Sequence of chain 1.B:
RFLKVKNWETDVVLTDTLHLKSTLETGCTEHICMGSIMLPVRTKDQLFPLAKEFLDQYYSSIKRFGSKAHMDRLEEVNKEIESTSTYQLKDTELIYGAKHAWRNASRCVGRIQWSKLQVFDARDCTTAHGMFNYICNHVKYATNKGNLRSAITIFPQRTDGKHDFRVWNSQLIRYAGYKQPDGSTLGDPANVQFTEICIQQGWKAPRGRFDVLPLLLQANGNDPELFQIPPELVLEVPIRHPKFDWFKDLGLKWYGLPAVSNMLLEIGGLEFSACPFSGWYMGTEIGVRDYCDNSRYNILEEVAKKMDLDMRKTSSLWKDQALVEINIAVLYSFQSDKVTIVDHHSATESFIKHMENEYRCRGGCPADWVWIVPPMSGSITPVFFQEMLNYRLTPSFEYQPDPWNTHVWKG

The protein below binds the small molecule below.
Small molecule (SMILES): COc1cc(N)nc(CCc2cc(CCN(C)C)cc(F)c2F)c1

Binding-site contacts:
Ligand atom C16 contacts residue HEM1 of chain 1.J at 3.0 Å.
Ligand atom C06 contacts residue HEM1 of chain 1.J at 3.6 Å.
Ligand atom C17 contacts residue HEM1 of chain 1.J at 3.4 Å.
Ligand atom O07 contacts residue PRO269 of chain 1.B at 3.7 Å.
Ligand atom O07 contacts residue SER289 of chain 1.B at 3.7 Å.
Ligand atom C03 contacts residue TRP291 of chain 1.B at 3.5 Å (hydrophobic).
Ligand atom C08 contacts residue GLY290 of chain 1.B at 3.8 Å.
Ligand atom N02 contacts residue HEM1 of chain 1.J at 3.5 Å.
Ligand atom C03 contacts residue PRO269 of chain 1.B at 3.7 Å (hydrophobic).
Ligand atom F12 contacts residue PRO269 of chain 1.B at 3.6 Å.
Ligand atom C06 contacts residue GLU296 of chain 1.B at 3.7 Å.
Ligand atom N02 contacts residue TYR292 of chain 1.B at 3.6 Å.
Ligand atom C02 contacts residue HEM1 of chain 1.J at 3.4 Å.
Ligand atom N02 contacts residue TRP291 of chain 1.B at 2.8 Å (h-bond).
Ligand atom C09 contacts residue GLU296 of chain 1.B at 3.7 Å.
Ligand atom C03 contacts residue HEM1 of chain 1.J at 3.4 Å.
Ligand atom C04 contacts residue HEM1 of chain 1.J at 3.6 Å.
Ligand atom C09 contacts residue HEM1 of chain 1.J at 3.4 Å.
Ligand atom F12 contacts residue VAL271 of chain 1.B at 3.6 Å.
Ligand atom O07 contacts residue GLY290 of chain 1.B at 3.1 Å (h-bond).
Ligand atom N01 contacts residue HEM1 of chain 1.J at 3.5 Å.
Ligand atom F13 contacts residue TYR292 of chain 1.B at 2.8 Å.
Ligand atom C15 contacts residue GLU296 of chain 1.B at 3.8 Å.
Ligand atom C02 contacts residue TRP291 of chain 1.B at 3.6 Å (hydrophobic).
Ligand atom C02 contacts residue GLU296 of chain 1.B at 3.3 Å.
Ligand atom F13 contacts residue GLN182 of chain 1.B at 2.9 Å.
Ligand atom C16 contacts residue GLU296 of chain 1.B at 3.5 Å.
Ligand atom N02 contacts residue GLU296 of chain 1.B at 2.5 Å (salt-bridge).
Ligand atom C21 contacts residue ARG307 of chain 1.B at 3.2 Å.
Ligand atom C11 contacts residue GLU296 of chain 1.B at 3.7 Å.
Ligand atom C14 contacts residue GLN182 of chain 1.B at 3.8 Å.
Ligand atom N02 contacts residue MET293 of chain 1.B at 3.6 Å.
Ligand atom C13 contacts residue GLN182 of chain 1.B at 3.4 Å.
Ligand atom C10 contacts residue VAL271 of chain 1.B at 3.5 Å (hydrophobic).
Ligand atom C08 contacts residue HEM1 of chain 1.J at 3.4 Å.
Ligand atom O07 contacts residue HEM1 of chain 1.J at 3.4 Å.
Ligand atom N01 contacts residue GLU296 of chain 1.B at 2.8 Å (salt-bridge).
Ligand atom C20 contacts residue ARG300 of chain 1.B at 3.4 Å.
Ligand atom C08 contacts residue PHE288 of chain 1.B at 3.3 Å (hydrophobic).
Ligand atom C15 contacts residue HEM1 of chain 1.J at 3.7 Å.